Binding-site contacts:
Ligand atom C11 contacts residue ARG251 of chain 4.A at 3.0 Å.
Ligand atom O2 contacts residue ARG251 of chain 4.A at 4.2 Å.
Ligand atom C4 contacts residue ARG251 of chain 4.A at 4.4 Å.
Ligand atom C2 contacts residue MSE247 of chain 4.A at 4.1 Å.
Ligand atom C8 contacts residue MSE247 of chain 4.A at 3.8 Å.
Ligand atom O21 contacts residue LEU55 of chain 4.A at 4.1 Å.
Ligand atom C6 contacts residue ARG251 of chain 4.A at 3.2 Å.
Ligand atom C2 contacts residue GLU250 of chain 4.A at 3.4 Å.
Ligand atom O2 contacts residue ILE52 of chain 4.A at 4.0 Å.
Ligand atom C2 contacts residue ARG51 of chain 4.A at 4.3 Å.
Ligand atom O2 contacts residue ARG51 of chain 4.A at 3.8 Å.
Ligand atom C3 contacts residue ARG251 of chain 4.A at 3.9 Å.
Ligand atom O2 contacts residue GLU250 of chain 4.A at 2.8 Å (salt-bridge).
Ligand atom C8 contacts residue ARG251 of chain 4.A at 4.0 Å.
Ligand atom C4 contacts residue ILE52 of chain 4.A at 4.1 Å (hydrophobic).
Ligand atom C5 contacts residue ARG251 of chain 4.A at 4.0 Å.
Ligand atom O20 contacts residue GLU54 of chain 4.A at 3.8 Å.
Ligand atom O20 contacts residue ARG251 of chain 4.A at 4.1 Å.
Ligand atom C11 contacts residue LEU55 of chain 4.A at 4.5 Å (hydrophobic).
Ligand atom O2 contacts residue ALA254 of chain 4.A at 4.3 Å.
Ligand atom C4 contacts residue ARG51 of chain 4.A at 3.0 Å.
Ligand atom C1 contacts residue ARG251 of chain 4.A at 3.7 Å.
Ligand atom C2 contacts residue ARG251 of chain 4.A at 3.7 Å.
Ligand atom C3 contacts residue GLU250 of chain 4.A at 3.5 Å.
Ligand atom C3 contacts residue ARG51 of chain 4.A at 3.8 Å.
Ligand atom C5 contacts residue LEU55 of chain 4.A at 3.8 Å (hydrophobic).
Ligand atom C1 contacts residue MSE247 of chain 4.A at 4.3 Å.
Ligand atom C4 contacts residue LEU55 of chain 4.A at 3.7 Å (hydrophobic).
Ligand atom C5 contacts residue ARG51 of chain 4.A at 3.5 Å.
Ligand atom C10 contacts residue ARG251 of chain 4.A at 3.8 Å.
Ligand atom O21 contacts residue ARG251 of chain 4.A at 2.2 Å (salt-bridge).
Ligand atom C9 contacts residue ARG251 of chain 4.A at 3.7 Å.

The protein below binds the small molecule below.
Small molecule (SMILES): O=C(O)c1cccc2cc(O)ccc12

Sequence of chain 4.A:
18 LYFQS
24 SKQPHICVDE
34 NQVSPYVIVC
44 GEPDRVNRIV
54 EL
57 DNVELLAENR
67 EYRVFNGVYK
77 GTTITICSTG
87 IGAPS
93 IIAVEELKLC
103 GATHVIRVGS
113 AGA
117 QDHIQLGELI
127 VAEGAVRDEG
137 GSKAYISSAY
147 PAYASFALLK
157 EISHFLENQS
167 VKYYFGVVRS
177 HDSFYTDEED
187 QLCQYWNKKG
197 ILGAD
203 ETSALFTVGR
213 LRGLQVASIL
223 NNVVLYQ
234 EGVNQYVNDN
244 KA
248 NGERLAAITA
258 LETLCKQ